The protein below binds the small molecule below.
Small molecule (SMILES): C[C@]12CC3CC(N)(C1)C[C@@](C)(C3)C2

Sequence of chain 1.B:
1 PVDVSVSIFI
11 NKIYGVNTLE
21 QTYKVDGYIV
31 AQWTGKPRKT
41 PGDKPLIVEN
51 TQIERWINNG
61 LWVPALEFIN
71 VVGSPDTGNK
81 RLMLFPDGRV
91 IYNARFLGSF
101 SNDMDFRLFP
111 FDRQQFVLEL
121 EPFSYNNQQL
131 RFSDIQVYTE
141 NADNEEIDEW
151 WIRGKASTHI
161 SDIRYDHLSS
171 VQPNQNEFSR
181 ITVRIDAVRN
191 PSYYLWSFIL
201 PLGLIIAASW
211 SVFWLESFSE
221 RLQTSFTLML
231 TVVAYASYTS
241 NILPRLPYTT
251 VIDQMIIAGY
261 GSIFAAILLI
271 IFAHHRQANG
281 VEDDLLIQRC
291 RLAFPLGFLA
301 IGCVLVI

Binding-site contacts:
Ligand atom C11 contacts residue TYR28 of chain 1.A at 3.8 Å (hydrophobic).
Ligand atom N01 contacts residue GLU121 of chain 1.B at 3.2 Å (salt-bridge).
Ligand atom C09 contacts residue ARG81 of chain 1.A at 4.3 Å.
Ligand atom C02 contacts residue TYR165 of chain 1.B at 4.0 Å (hydrophobic).
Ligand atom C04 contacts residue TYR165 of chain 1.B at 4.4 Å (hydrophobic).
Ligand atom C07 contacts residue GLU121 of chain 1.B at 4.0 Å.
Ligand atom C11 contacts residue PHE123 of chain 1.B at 3.8 Å (hydrophobic).
Ligand atom C04 contacts residue PHE123 of chain 1.B at 4.5 Å (hydrophobic).
Ligand atom C05 contacts residue PHE123 of chain 1.B at 4.5 Å (hydrophobic).
Ligand atom C02 contacts residue PHE178 of chain 1.B at 4.4 Å (hydrophobic).
Ligand atom C05 contacts residue ASN93 of chain 1.A at 4.2 Å.
Ligand atom C09 contacts residue ASN93 of chain 1.A at 4.4 Å.
Ligand atom C04 contacts residue PRO122 of chain 1.B at 4.4 Å (hydrophobic).
Ligand atom C10 contacts residue TYR28 of chain 1.A at 3.6 Å (hydrophobic).
Ligand atom C03 contacts residue TYR165 of chain 1.B at 4.0 Å (hydrophobic).
Ligand atom C08 contacts residue GLU121 of chain 1.B at 3.9 Å.
Ligand atom C07 contacts residue PHE178 of chain 1.B at 4.0 Å (hydrophobic).
Ligand atom C12 contacts residue LEU168 of chain 1.B at 4.1 Å (hydrophobic).
Ligand atom C13 contacts residue TYR28 of chain 1.A at 4.3 Å (hydrophobic).
Ligand atom C04 contacts residue GLU121 of chain 1.B at 3.9 Å.
Ligand atom C13 contacts residue TYR165 of chain 1.B at 3.8 Å (hydrophobic).
Ligand atom N01 contacts residue GLU67 of chain 1.B at 3.9 Å.
Ligand atom C07 contacts residue PHE123 of chain 1.B at 4.4 Å (hydrophobic).
Ligand atom C12 contacts residue TYR165 of chain 1.B at 4.1 Å (hydrophobic).
Ligand atom N01 contacts residue PRO122 of chain 1.B at 3.2 Å (h-bond).
Ligand atom C08 contacts residue TYR28 of chain 1.A at 4.3 Å (hydrophobic).
Ligand atom C11 contacts residue GLU67 of chain 1.B at 4.2 Å.
Ligand atom C05 contacts residue TYR28 of chain 1.A at 3.9 Å (hydrophobic).
Ligand atom C12 contacts residue PHE178 of chain 1.B at 3.5 Å (hydrophobic).
Ligand atom C07 contacts residue TYR165 of chain 1.B at 3.8 Å (hydrophobic).
Ligand atom C06 contacts residue TYR165 of chain 1.B at 3.3 Å (hydrophobic).
Ligand atom N01 contacts residue PHE123 of chain 1.B at 4.0 Å.
Ligand atom C08 contacts residue TYR165 of chain 1.B at 3.4 Å (hydrophobic).

Sequence of chain 1.A:
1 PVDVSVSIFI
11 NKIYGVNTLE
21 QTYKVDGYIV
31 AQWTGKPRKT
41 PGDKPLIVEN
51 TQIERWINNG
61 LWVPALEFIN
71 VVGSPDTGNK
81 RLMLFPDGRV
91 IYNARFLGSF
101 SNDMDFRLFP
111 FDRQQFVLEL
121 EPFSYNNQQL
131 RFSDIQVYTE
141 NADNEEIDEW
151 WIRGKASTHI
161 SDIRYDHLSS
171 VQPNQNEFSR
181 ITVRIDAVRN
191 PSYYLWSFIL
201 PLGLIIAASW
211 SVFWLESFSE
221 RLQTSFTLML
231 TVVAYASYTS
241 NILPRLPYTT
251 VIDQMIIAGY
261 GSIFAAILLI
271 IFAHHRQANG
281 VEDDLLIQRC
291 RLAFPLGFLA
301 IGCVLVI